Binding-site contacts:
Ligand atom O5 contacts residue SER919 of chain 1.A at 3.4 Å (h-bond).
Ligand atom C1 contacts residue SER919 of chain 1.A at 3.8 Å.
Ligand atom O6 contacts residue ILE869 of chain 1.A at 3.8 Å.
Ligand atom N2 contacts residue THR948 of chain 1.A at 4.5 Å.
Ligand atom C1 contacts residue THR948 of chain 1.A at 4.0 Å.
Ligand atom O5 contacts residue THR948 of chain 1.A at 4.5 Å.
Ligand atom O7 contacts residue ASN950 of chain 1.A at 4.5 Å.
Ligand atom C6 contacts residue ILE869 of chain 1.A at 4.4 Å (hydrophobic).
Ligand atom N2 contacts residue ASN950 of chain 1.A at 2.8 Å (h-bond).
Ligand atom C8 contacts residue ASP751 of chain 1.A at 3.2 Å.
Ligand atom C4 contacts residue ASN950 of chain 1.A at 4.2 Å.
Ligand atom C7 contacts residue ASN950 of chain 1.A at 3.9 Å.
Ligand atom C3 contacts residue ASN950 of chain 1.A at 3.8 Å.
Ligand atom C5 contacts residue ASN950 of chain 1.A at 3.7 Å.
Ligand atom C5 contacts residue SER919 of chain 1.A at 3.9 Å.
Ligand atom C1 contacts residue ASN950 of chain 1.A at 1.4 Å.
Ligand atom C6 contacts residue SER919 of chain 1.A at 4.1 Å.
Ligand atom O5 contacts residue ASN950 of chain 1.A at 2.4 Å (h-bond).
Ligand atom O5 contacts residue ILE869 of chain 1.A at 4.0 Å.
Ligand atom C2 contacts residue ASN950 of chain 1.A at 2.4 Å.

This protein binds this small molecule.
Small molecule (SMILES): CC(=O)N[C@H]1[C@H](O[C@H]2[C@H](O)[C@@H](NC(C)=O)CO[C@@H]2CO)O[C@H](CO)[C@@H](O)[C@@H]1O

Sequence of chain 1.A:
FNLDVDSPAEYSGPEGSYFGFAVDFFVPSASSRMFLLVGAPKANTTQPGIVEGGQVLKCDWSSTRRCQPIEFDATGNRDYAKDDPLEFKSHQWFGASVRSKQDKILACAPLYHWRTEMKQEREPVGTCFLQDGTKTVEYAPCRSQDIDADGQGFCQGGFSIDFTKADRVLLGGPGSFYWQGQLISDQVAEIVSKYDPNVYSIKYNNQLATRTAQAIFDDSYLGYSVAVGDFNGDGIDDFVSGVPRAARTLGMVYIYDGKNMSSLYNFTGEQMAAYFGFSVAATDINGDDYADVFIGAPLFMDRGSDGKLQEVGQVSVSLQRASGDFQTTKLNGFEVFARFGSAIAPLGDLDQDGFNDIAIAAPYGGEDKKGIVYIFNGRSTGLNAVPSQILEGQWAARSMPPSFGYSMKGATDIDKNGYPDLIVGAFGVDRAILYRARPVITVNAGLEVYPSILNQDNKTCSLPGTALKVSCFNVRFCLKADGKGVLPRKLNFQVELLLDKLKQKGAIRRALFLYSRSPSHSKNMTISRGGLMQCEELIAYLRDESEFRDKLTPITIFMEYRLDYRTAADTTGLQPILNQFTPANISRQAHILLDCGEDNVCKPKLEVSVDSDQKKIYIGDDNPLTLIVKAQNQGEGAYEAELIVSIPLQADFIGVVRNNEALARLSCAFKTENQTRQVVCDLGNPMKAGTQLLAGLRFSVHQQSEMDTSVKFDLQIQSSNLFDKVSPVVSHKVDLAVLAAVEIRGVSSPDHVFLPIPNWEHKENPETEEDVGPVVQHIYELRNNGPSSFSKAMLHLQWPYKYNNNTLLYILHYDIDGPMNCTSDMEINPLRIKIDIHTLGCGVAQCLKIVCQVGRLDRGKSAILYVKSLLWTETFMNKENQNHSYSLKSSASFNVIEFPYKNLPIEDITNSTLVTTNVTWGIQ